Binding-site contacts:
Ligand atom C07 contacts residue PHE34 of chain 1.A at 3.9 Å (hydrophobic).
Ligand atom N13 contacts residue ASN89 of chain 1.A at 4.3 Å.
Ligand atom C11 contacts residue VAL38 of chain 1.A at 3.9 Å (hydrophobic).
Ligand atom N12 contacts residue ASN84 of chain 1.A at 4.0 Å.
Ligand atom C02 contacts residue ILE33 of chain 1.A at 4.3 Å (hydrophobic).
Ligand atom C07 contacts residue CYS85 of chain 1.A at 4.1 Å (hydrophobic).
Ligand atom C11 contacts residue ASN89 of chain 1.A at 3.4 Å.
Ligand atom O03 contacts residue ILE33 of chain 1.A at 3.9 Å.
Ligand atom N12 contacts residue CYS85 of chain 1.A at 3.7 Å.
Ligand atom C09 contacts residue ASN89 of chain 1.A at 3.3 Å.
Ligand atom C08 contacts residue VAL38 of chain 1.A at 3.6 Å (hydrophobic).
Ligand atom N13 contacts residue ASN84 of chain 1.A at 4.4 Å.
Ligand atom N13 contacts residue VAL38 of chain 1.A at 3.6 Å.
Ligand atom N12 contacts residue ASN89 of chain 1.A at 4.0 Å.
Ligand atom N13 contacts residue TYR46 of chain 1.A at 3.3 Å (h-bond).
Ligand atom C01 contacts residue ARG32 of chain 1.A at 4.5 Å.
Ligand atom C10 contacts residue PHE95 of chain 1.A at 4.4 Å (hydrophobic).
Ligand atom C11 contacts residue TYR46 of chain 1.A at 3.4 Å (hydrophobic).
Ligand atom C02 contacts residue PHE95 of chain 1.A at 4.4 Å (hydrophobic).
Ligand atom C01 contacts residue ILE33 of chain 1.A at 3.9 Å (hydrophobic).
Ligand atom C06 contacts residue ILE33 of chain 1.A at 3.5 Å (hydrophobic).
Ligand atom C07 contacts residue ILE33 of chain 1.A at 4.0 Å (hydrophobic).
Ligand atom C08 contacts residue TYR46 of chain 1.A at 4.4 Å (hydrophobic).
Ligand atom C08 contacts residue ASN89 of chain 1.A at 3.9 Å.
Ligand atom C04 contacts residue PHE95 of chain 1.A at 3.7 Å (hydrophobic).
Ligand atom O14 contacts residue PHE95 of chain 1.A at 4.1 Å.
Ligand atom C07 contacts residue VAL38 of chain 1.A at 4.1 Å (hydrophobic).
Ligand atom C10 contacts residue VAL38 of chain 1.A at 4.4 Å (hydrophobic).
Ligand atom C06 contacts residue PHE95 of chain 1.A at 3.8 Å (hydrophobic).
Ligand atom N13 contacts residue CYS85 of chain 1.A at 3.6 Å.
Ligand atom N12 contacts residue VAL38 of chain 1.A at 3.8 Å.
Ligand atom C05 contacts residue PHE95 of chain 1.A at 4.2 Å (hydrophobic).
Ligand atom C11 contacts residue TYR88 of chain 1.A at 3.6 Å (hydrophobic).
Ligand atom N12 contacts residue TYR46 of chain 1.A at 2.7 Å (h-bond).
Ligand atom C08 contacts residue CYS85 of chain 1.A at 4.1 Å (hydrophobic).
Ligand atom O03 contacts residue PHE95 of chain 1.A at 3.5 Å.
Ligand atom C10 contacts residue ASN89 of chain 1.A at 3.6 Å.
Ligand atom C05 contacts residue VAL38 of chain 1.A at 4.1 Å (hydrophobic).
Ligand atom N12 contacts residue TYR88 of chain 1.A at 4.0 Å.
Ligand atom C09 contacts residue VAL38 of chain 1.A at 3.7 Å (hydrophobic).

Sequence of chain 1.A:
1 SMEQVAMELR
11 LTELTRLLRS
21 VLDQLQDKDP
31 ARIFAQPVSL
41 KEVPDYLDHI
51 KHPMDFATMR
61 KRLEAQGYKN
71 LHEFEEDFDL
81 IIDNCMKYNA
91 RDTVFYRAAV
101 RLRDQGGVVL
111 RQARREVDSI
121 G

This protein binds this small molecule.
Small molecule (SMILES): CCOC(=O)[C@@H]1CCc2[nH]ncc2C1